Sequence of chain 2.A:
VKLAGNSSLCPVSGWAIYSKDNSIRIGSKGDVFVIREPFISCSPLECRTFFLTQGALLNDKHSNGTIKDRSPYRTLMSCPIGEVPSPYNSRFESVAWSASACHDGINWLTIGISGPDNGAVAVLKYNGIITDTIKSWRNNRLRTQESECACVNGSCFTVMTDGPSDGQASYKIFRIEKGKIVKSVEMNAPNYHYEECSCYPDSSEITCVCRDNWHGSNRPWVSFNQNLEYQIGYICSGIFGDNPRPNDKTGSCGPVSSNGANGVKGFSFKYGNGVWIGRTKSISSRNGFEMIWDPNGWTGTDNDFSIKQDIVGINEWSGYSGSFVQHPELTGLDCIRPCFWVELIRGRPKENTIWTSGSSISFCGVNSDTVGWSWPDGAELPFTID

Binding-site contacts:
Ligand atom C1 contacts residue ASN146 of chain 2.A at 1.4 Å.
Ligand atom C8 contacts residue ILE467 of chain 2.A at 4.0 Å (hydrophobic).
Ligand atom C7 contacts residue ILE436 of chain 2.A at 4.3 Å (hydrophobic).
Ligand atom C8 contacts residue ASN146 of chain 2.A at 4.5 Å.
Ligand atom C4 contacts residue ASN146 of chain 2.A at 4.2 Å.
Ligand atom O5 contacts residue ASN146 of chain 2.A at 2.4 Å (h-bond).
Ligand atom C5 contacts residue ASN146 of chain 2.A at 3.7 Å.
Ligand atom N2 contacts residue ASN146 of chain 2.A at 2.9 Å (h-bond).
Ligand atom C8 contacts residue ILE436 of chain 2.A at 3.8 Å (hydrophobic).
Ligand atom C2 contacts residue ASN146 of chain 2.A at 2.4 Å.
Ligand atom O7 contacts residue LYS143 of chain 2.A at 4.2 Å.
Ligand atom C7 contacts residue ASN146 of chain 2.A at 3.3 Å.
Ligand atom O7 contacts residue ASN146 of chain 2.A at 3.4 Å (h-bond).
Ligand atom C3 contacts residue ASN146 of chain 2.A at 3.8 Å.

The protein below binds the small molecule below.
Small molecule (SMILES): CC(=O)N[C@@H]1[C@@H](O)[C@H](O)[C@@H](CO)O[C@H]1O